Binding-site contacts:
Ligand atom C7 contacts residue ASN5 of chain 1.C at 4.3 Å.
Ligand atom C3 contacts residue ASN153 of chain 1.C at 3.7 Å.
Ligand atom O7 contacts residue TYR203 of chain 1.C at 4.2 Å.
Ligand atom C8 contacts residue ASN5 of chain 1.C at 4.1 Å.
Ligand atom O5 contacts residue ASN153 of chain 1.C at 2.4 Å (h-bond).
Ligand atom N2 contacts residue ASN153 of chain 1.C at 3.2 Å (h-bond).
Ligand atom C2 contacts residue ASN153 of chain 1.C at 2.4 Å.
Ligand atom C5 contacts residue ASN153 of chain 1.C at 3.6 Å.
Ligand atom C7 contacts residue ASN153 of chain 1.C at 3.8 Å.
Ligand atom O3 contacts residue ASN153 of chain 1.C at 4.0 Å.
Ligand atom O7 contacts residue ASN153 of chain 1.C at 3.7 Å.
Ligand atom C4 contacts residue ASN153 of chain 1.C at 4.2 Å.
Ligand atom O7 contacts residue ASN5 of chain 1.C at 3.9 Å.
Ligand atom C8 contacts residue ASN153 of chain 1.C at 4.4 Å.
Ligand atom C1 contacts residue ASN153 of chain 1.C at 1.4 Å.

Sequence of chain 1.C:
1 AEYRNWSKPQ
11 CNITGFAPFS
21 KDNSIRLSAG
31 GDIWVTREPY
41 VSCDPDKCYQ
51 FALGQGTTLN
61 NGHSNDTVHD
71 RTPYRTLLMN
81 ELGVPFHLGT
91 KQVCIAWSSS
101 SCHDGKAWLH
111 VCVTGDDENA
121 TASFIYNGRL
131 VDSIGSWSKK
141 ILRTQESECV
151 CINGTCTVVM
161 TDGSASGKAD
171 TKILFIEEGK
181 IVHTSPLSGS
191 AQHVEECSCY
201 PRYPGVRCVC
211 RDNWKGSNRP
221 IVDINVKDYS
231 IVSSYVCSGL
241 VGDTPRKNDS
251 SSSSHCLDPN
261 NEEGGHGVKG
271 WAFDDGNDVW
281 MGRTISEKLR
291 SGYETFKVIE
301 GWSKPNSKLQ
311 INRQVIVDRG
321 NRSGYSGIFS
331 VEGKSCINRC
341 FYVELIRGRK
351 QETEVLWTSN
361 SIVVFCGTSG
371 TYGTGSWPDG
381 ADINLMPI

This protein binds this small molecule.
Small molecule (SMILES): CC(=O)N[C@@H]1[C@@H](O)[C@H](O)[C@@H](CO)O[C@H]1O